This small molecule binds to this protein.
Small molecule (SMILES): CC(=O)N[C@H]1[C@H](O[C@H]2[C@H](O)[C@@H](NC(C)=O)CO[C@@H]2CO)O[C@H](CO)[C@@H](O)[C@@H]1O

Binding-site contacts:
Ligand atom O5 contacts residue ASN12 of chain 9.F at 2.7 Å (h-bond).
Ligand atom C5 contacts residue ASN12 of chain 9.F at 4.1 Å.
Ligand atom N2 contacts residue ASN12 of chain 9.F at 3.8 Å.
Ligand atom C2 contacts residue ASN12 of chain 9.F at 3.2 Å.
Ligand atom C1 contacts residue ASN12 of chain 9.F at 2.1 Å.
Ligand atom O7 contacts residue ASN12 of chain 9.F at 3.7 Å.
Ligand atom C7 contacts residue ASN12 of chain 9.F at 3.9 Å.

Sequence of chain 9.F:
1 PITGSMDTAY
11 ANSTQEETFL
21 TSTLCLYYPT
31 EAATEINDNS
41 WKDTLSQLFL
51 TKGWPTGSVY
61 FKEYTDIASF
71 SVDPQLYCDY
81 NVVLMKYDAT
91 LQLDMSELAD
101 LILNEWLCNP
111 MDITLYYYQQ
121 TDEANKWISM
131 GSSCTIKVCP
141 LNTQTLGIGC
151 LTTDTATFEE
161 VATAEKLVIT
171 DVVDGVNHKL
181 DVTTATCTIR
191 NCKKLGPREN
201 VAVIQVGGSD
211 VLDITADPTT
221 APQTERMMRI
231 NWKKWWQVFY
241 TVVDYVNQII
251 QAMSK